A protein and the small-molecule ligand that binds it are described below.
Small molecule (SMILES): N[C@@H](CC(=O)O)C(=O)O

Sequence of chain 1.A:
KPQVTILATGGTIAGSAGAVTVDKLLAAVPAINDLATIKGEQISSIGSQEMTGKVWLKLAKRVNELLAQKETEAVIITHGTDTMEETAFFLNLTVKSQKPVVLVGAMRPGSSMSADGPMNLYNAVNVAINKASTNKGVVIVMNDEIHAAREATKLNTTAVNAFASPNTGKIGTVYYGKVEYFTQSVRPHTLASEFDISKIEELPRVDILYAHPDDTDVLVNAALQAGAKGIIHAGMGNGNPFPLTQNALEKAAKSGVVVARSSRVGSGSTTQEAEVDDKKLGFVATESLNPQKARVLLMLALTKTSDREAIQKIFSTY

Binding-site contacts:
Ligand atom OD2 contacts residue ALA103 of chain 1.C at 3.7 Å.
Ligand atom CG contacts residue THR78 of chain 1.C at 2.9 Å.
Ligand atom CB contacts residue THR78 of chain 1.C at 3.6 Å.
Ligand atom C contacts residue GLN46 of chain 1.C at 3.6 Å.
Ligand atom CG contacts residue ALA103 of chain 1.C at 3.8 Å (hydrophobic).
Ligand atom CA contacts residue GLU275 of chain 1.A at 3.5 Å.
Ligand atom OXT contacts residue SER45 of chain 1.C at 2.8 Å (h-bond).
Ligand atom OD2 contacts residue THR78 of chain 1.C at 2.8 Å (h-bond).
Ligand atom CA contacts residue GLN46 of chain 1.C at 3.9 Å.
Ligand atom OD2 contacts residue GLY77 of chain 1.C at 3.2 Å.
Ligand atom C contacts residue ASP79 of chain 1.C at 4.0 Å.
Ligand atom OD1 contacts residue THR12 of chain 1.C at 3.4 Å.
Ligand atom CG contacts residue THR12 of chain 1.C at 2.9 Å.
Ligand atom OD2 contacts residue THR12 of chain 1.C at 3.1 Å (h-bond).
Ligand atom OD1 contacts residue THR78 of chain 1.C at 2.5 Å (h-bond).
Ligand atom OXT contacts residue GLN46 of chain 1.C at 3.6 Å.
Ligand atom CA contacts residue THR12 of chain 1.C at 3.3 Å.
Ligand atom O contacts residue SER45 of chain 1.C at 2.6 Å (h-bond).
Ligand atom N contacts residue GLU275 of chain 1.A at 2.8 Å (salt-bridge).
Ligand atom OXT contacts residue THR12 of chain 1.C at 4.0 Å.
Ligand atom C contacts residue SER45 of chain 1.C at 3.5 Å.
Ligand atom OXT contacts residue GLY11 of chain 1.C at 3.3 Å.
Ligand atom CA contacts residue ASP79 of chain 1.C at 3.8 Å.
Ligand atom OD1 contacts residue MET104 of chain 1.C at 3.9 Å.
Ligand atom N contacts residue ASN240 of chain 1.A at 3.6 Å (h-bond).
Ligand atom O contacts residue ASP79 of chain 1.C at 3.0 Å (salt-bridge).
Ligand atom O contacts residue THR78 of chain 1.C at 3.2 Å (h-bond).
Ligand atom OXT contacts residue GLY44 of chain 1.C at 3.3 Å.
Ligand atom OD2 contacts residue GLY11 of chain 1.C at 4.0 Å.
Ligand atom OXT contacts residue GLY77 of chain 1.C at 3.1 Å.
Ligand atom O contacts residue GLY77 of chain 1.C at 3.2 Å.
Ligand atom OD1 contacts residue ALA103 of chain 1.C at 3.1 Å (h-bond).
Ligand atom O contacts residue GLN46 of chain 1.C at 3.9 Å.
Ligand atom CB contacts residue THR12 of chain 1.C at 3.1 Å.
Ligand atom N contacts residue GLN46 of chain 1.C at 3.0 Å (h-bond).
Ligand atom N contacts residue ASP79 of chain 1.C at 2.8 Å (salt-bridge).
Ligand atom C contacts residue GLY77 of chain 1.C at 3.4 Å.
Ligand atom CB contacts residue GLU275 of chain 1.A at 3.7 Å.
Ligand atom CB contacts residue ASP79 of chain 1.C at 3.3 Å.
Ligand atom C contacts residue THR78 of chain 1.C at 3.9 Å.

Sequence of chain 1.C:
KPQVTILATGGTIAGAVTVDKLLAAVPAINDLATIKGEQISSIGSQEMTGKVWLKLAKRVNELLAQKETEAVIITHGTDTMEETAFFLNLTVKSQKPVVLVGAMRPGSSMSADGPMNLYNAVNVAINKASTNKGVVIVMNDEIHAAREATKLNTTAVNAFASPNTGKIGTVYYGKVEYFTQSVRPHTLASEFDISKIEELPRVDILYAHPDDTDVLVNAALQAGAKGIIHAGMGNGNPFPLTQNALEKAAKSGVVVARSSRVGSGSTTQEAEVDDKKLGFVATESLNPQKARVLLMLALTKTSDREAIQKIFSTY